Sequence of chain 1.A:
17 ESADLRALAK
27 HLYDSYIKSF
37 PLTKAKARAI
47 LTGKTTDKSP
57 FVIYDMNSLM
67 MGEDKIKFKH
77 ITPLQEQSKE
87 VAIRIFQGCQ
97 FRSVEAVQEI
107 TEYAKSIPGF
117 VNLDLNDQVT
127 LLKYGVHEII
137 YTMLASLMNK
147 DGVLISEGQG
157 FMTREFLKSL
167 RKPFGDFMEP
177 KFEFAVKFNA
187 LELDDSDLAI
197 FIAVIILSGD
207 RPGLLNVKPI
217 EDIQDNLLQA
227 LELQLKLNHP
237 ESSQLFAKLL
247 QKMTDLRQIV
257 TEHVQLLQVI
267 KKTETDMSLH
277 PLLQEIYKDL

Binding-site contacts:
Ligand atom CAT contacts residue SER99 of chain 1.A at 3.5 Å.
Ligand atom CAL contacts residue PHE92 of chain 1.A at 3.6 Å (hydrophobic).
Ligand atom CAS contacts residue HIS133 of chain 1.A at 3.4 Å.
Ligand atom CAD contacts residue MET273 of chain 1.A at 2.8 Å (hydrophobic).
Ligand atom CAS contacts residue TYR283 of chain 1.A at 3.2 Å (hydrophobic).
Ligand atom CAM contacts residue HIS259 of chain 1.A at 3.3 Å.
Ligand atom CAL contacts residue GLN96 of chain 1.A at 3.6 Å.
Ligand atom OAA contacts residue HIS259 of chain 1.A at 2.9 Å (h-bond).
Ligand atom CAF contacts residue LEU140 of chain 1.A at 3.8 Å (hydrophobic).
Ligand atom CAG contacts residue MET273 of chain 1.A at 3.4 Å (hydrophobic).
Ligand atom OAB contacts residue HIS133 of chain 1.A at 2.6 Å (h-bond).
Ligand atom OAA contacts residue HIS133 of chain 1.A at 3.9 Å.
Ligand atom CAC contacts residue CYS95 of chain 1.A at 3.6 Å (hydrophobic).
Ligand atom CAQ contacts residue SER99 of chain 1.A at 3.0 Å.
Ligand atom CAS contacts residue HIS259 of chain 1.A at 3.7 Å.
Ligand atom OAR contacts residue HIS259 of chain 1.A at 3.1 Å (h-bond).
Ligand atom CAX contacts residue HIS259 of chain 1.A at 3.8 Å.
Ligand atom CAJ contacts residue CYS95 of chain 1.A at 3.6 Å (hydrophobic).
Ligand atom OAA contacts residue LEU263 of chain 1.A at 3.5 Å.
Ligand atom CAF contacts residue CYS95 of chain 1.A at 3.4 Å (hydrophobic).
Ligand atom CAP contacts residue GLN96 of chain 1.A at 3.8 Å.
Ligand atom OAB contacts residue LEU279 of chain 1.A at 3.6 Å.
Ligand atom CAK contacts residue ILE266 of chain 1.A at 3.8 Å (hydrophobic).
Ligand atom CAM contacts residue LEU263 of chain 1.A at 3.8 Å (hydrophobic).
Ligand atom OAA contacts residue TYR283 of chain 1.A at 2.6 Å (h-bond).
Ligand atom CAK contacts residue PHE92 of chain 1.A at 3.8 Å (hydrophobic).
Ligand atom CAO contacts residue LEU263 of chain 1.A at 3.4 Å (hydrophobic).
Ligand atom CAG contacts residue ILE266 of chain 1.A at 3.8 Å (hydrophobic).
Ligand atom CAI contacts residue ILE136 of chain 1.A at 3.5 Å (hydrophobic).
Ligand atom CAJ contacts residue TYR137 of chain 1.A at 3.8 Å (hydrophobic).
Ligand atom CAQ contacts residue TYR137 of chain 1.A at 3.6 Å (hydrophobic).
Ligand atom OAB contacts residue SER99 of chain 1.A at 3.0 Å (h-bond).
Ligand atom CAE contacts residue ILE136 of chain 1.A at 3.8 Å (hydrophobic).
Ligand atom CAS contacts residue SER99 of chain 1.A at 3.5 Å.
Ligand atom CAM contacts residue PHE173 of chain 1.A at 3.9 Å (hydrophobic).
Ligand atom OAB contacts residue TYR283 of chain 1.A at 3.4 Å (h-bond).
Ligand atom CAI contacts residue SER99 of chain 1.A at 3.2 Å.
Ligand atom CAX contacts residue SER99 of chain 1.A at 3.0 Å.
Ligand atom CAU contacts residue HIS259 of chain 1.A at 3.5 Å.
Ligand atom CAC contacts residue LEU140 of chain 1.A at 3.5 Å (hydrophobic).

The protein below binds the small molecule below.
Small molecule (SMILES): O=C(O)[C@H](Cc1ccccc1)Oc1ccc(-c2ccccc2)cc1